Sequence of chain 1.C:
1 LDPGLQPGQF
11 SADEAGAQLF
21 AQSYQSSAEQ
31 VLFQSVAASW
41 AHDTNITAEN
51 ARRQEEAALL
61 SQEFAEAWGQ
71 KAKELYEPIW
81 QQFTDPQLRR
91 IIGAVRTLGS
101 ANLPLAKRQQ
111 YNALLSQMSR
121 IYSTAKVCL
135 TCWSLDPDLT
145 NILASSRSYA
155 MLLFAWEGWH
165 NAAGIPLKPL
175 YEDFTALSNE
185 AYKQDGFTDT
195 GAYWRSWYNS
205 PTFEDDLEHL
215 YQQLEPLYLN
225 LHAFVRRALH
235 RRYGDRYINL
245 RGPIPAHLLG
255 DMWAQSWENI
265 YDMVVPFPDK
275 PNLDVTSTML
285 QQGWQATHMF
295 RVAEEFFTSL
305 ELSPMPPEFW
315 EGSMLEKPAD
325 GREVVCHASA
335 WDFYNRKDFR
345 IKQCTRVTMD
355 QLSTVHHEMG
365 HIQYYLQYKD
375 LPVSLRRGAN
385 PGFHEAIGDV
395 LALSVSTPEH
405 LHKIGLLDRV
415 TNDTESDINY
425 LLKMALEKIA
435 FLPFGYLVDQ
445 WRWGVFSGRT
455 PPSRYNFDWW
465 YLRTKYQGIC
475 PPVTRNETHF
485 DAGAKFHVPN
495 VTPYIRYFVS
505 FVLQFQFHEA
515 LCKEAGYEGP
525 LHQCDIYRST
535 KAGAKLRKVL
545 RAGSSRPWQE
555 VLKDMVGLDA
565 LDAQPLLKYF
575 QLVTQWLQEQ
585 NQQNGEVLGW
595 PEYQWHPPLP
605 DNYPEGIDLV

A protein and the small-molecule ligand that binds it are described below.
Small molecule (SMILES): CC(=O)N[C@H]1[C@H](O[C@H]2[C@H](O)[C@@H](NC(C)=O)CO[C@@H]2CO)O[C@H](CO)[C@@H](O)[C@@H]1O

Binding-site contacts:
Ligand atom N2 contacts residue ASN45 of chain 1.C at 2.9 Å (h-bond).
Ligand atom O7 contacts residue ASN45 of chain 1.C at 3.5 Å (h-bond).
Ligand atom C8 contacts residue ARG326 of chain 1.C at 4.0 Å.
Ligand atom C1 contacts residue ASN45 of chain 1.C at 1.4 Å.
Ligand atom C7 contacts residue ASN45 of chain 1.C at 3.5 Å.
Ligand atom C6 contacts residue ASN50 of chain 1.C at 3.8 Å.
Ligand atom C2 contacts residue ASN45 of chain 1.C at 2.4 Å.
Ligand atom C8 contacts residue GLU49 of chain 1.C at 4.1 Å.
Ligand atom C6 contacts residue THR47 of chain 1.C at 3.9 Å.
Ligand atom O6 contacts residue THR47 of chain 1.C at 2.7 Å (h-bond).
Ligand atom O5 contacts residue ASN50 of chain 1.C at 3.1 Å (h-bond).
Ligand atom C8 contacts residue ARG53 of chain 1.C at 4.4 Å.
Ligand atom O6 contacts residue GLU49 of chain 1.C at 3.7 Å.
Ligand atom C5 contacts residue ASN45 of chain 1.C at 3.6 Å.
Ligand atom C1 contacts residue ASN50 of chain 1.C at 3.9 Å.
Ligand atom O6 contacts residue ASN50 of chain 1.C at 3.8 Å.
Ligand atom C4 contacts residue ASN45 of chain 1.C at 4.2 Å.
Ligand atom C5 contacts residue ASN50 of chain 1.C at 4.1 Å.
Ligand atom C7 contacts residue ARG326 of chain 1.C at 4.4 Å.
Ligand atom C8 contacts residue ASP324 of chain 1.C at 4.5 Å.
Ligand atom C3 contacts residue ASN45 of chain 1.C at 3.8 Å.
Ligand atom C6 contacts residue GLU49 of chain 1.C at 4.4 Å.
Ligand atom O5 contacts residue ASN45 of chain 1.C at 2.2 Å (h-bond).
Ligand atom O5 contacts residue THR47 of chain 1.C at 4.1 Å.
Ligand atom C5 contacts residue THR47 of chain 1.C at 4.5 Å.